A protein and the small-molecule ligand that binds it are described below.
Small molecule (SMILES): Nc1cccc2c(S(=O)(=O)O)cccc12

Binding-site contacts:
Ligand atom C2 contacts residue ALA100 of chain 1.B at 3.8 Å (hydrophobic).
Ligand atom S11 contacts residue LEU101 of chain 1.B at 4.5 Å.
Ligand atom C1 contacts residue LEU8 of chain 1.B at 4.2 Å (hydrophobic).
Ligand atom C1 contacts residue ALA99 of chain 1.B at 4.1 Å (hydrophobic).
Ligand atom S11 contacts residue SER108 of chain 1.B at 4.3 Å.
Ligand atom C1 contacts residue 5NS1 of chain 1.E at 0.5 Å.
Ligand atom C2 contacts residue LYS6 of chain 1.B at 4.4 Å.
Ligand atom O13 contacts residue SER108 of chain 1.B at 2.9 Å (h-bond).
Ligand atom C2 contacts residue ALA99 of chain 1.B at 3.6 Å (hydrophobic).
Ligand atom S11 contacts residue 5NS1 of chain 1.E at 0.1 Å (h-bond).
Ligand atom C2 contacts residue LEU101 of chain 1.B at 4.5 Å (hydrophobic).
Ligand atom C9 contacts residue 5NS1 of chain 1.E at 0.8 Å.
Ligand atom C4 contacts residue ALA99 of chain 1.B at 4.4 Å (hydrophobic).
Ligand atom C4 contacts residue 5NS1 of chain 1.E at 0.6 Å.
Ligand atom C5 contacts residue 5NS1 of chain 1.E at 0.7 Å.
Ligand atom C3 contacts residue 5NS1 of chain 1.E at 0.6 Å.
Ligand atom C1 contacts residue LEU101 of chain 1.B at 3.9 Å (hydrophobic).
Ligand atom O14 contacts residue THR110 of chain 1.B at 3.5 Å (h-bond).
Ligand atom O13 contacts residue THR110 of chain 1.B at 4.4 Å.
Ligand atom O14 contacts residue 5NS1 of chain 1.E at 1.5 Å (h-bond).
Ligand atom N15 contacts residue 5NS1 of chain 1.E at 0.1 Å (h-bond).
Ligand atom C2 contacts residue LEU8 of chain 1.B at 3.6 Å (hydrophobic).
Ligand atom C6 contacts residue 5NS1 of chain 1.E at 0.8 Å.
Ligand atom C3 contacts residue ALA99 of chain 1.B at 3.7 Å (hydrophobic).
Ligand atom O13 contacts residue 5NS1 of chain 1.E at 1.4 Å (h-bond).
Ligand atom C1 contacts residue ALA100 of chain 1.B at 4.1 Å (hydrophobic).
Ligand atom C3 contacts residue LEU8 of chain 1.B at 3.5 Å (hydrophobic).
Ligand atom O12 contacts residue LEU101 of chain 1.B at 4.1 Å.
Ligand atom C8 contacts residue 5NS1 of chain 1.E at 1.2 Å.
Ligand atom O13 contacts residue LEU101 of chain 1.B at 3.4 Å.
Ligand atom C10 contacts residue 5NS1 of chain 1.E at 0.8 Å.
Ligand atom C2 contacts residue 5NS1 of chain 1.E at 0.3 Å.
Ligand atom C7 contacts residue 5NS1 of chain 1.E at 1.1 Å.
Ligand atom C4 contacts residue LEU8 of chain 1.B at 4.0 Å (hydrophobic).
Ligand atom N15 contacts residue LYS6 of chain 1.B at 3.9 Å.
Ligand atom O12 contacts residue 5NS1 of chain 1.E at 1.5 Å (h-bond).

Sequence of chain 1.B:
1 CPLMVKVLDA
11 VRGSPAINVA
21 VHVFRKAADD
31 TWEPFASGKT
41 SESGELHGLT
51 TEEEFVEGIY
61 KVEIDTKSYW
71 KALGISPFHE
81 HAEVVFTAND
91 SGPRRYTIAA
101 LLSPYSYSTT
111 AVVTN